Sequence of chain 1.A:
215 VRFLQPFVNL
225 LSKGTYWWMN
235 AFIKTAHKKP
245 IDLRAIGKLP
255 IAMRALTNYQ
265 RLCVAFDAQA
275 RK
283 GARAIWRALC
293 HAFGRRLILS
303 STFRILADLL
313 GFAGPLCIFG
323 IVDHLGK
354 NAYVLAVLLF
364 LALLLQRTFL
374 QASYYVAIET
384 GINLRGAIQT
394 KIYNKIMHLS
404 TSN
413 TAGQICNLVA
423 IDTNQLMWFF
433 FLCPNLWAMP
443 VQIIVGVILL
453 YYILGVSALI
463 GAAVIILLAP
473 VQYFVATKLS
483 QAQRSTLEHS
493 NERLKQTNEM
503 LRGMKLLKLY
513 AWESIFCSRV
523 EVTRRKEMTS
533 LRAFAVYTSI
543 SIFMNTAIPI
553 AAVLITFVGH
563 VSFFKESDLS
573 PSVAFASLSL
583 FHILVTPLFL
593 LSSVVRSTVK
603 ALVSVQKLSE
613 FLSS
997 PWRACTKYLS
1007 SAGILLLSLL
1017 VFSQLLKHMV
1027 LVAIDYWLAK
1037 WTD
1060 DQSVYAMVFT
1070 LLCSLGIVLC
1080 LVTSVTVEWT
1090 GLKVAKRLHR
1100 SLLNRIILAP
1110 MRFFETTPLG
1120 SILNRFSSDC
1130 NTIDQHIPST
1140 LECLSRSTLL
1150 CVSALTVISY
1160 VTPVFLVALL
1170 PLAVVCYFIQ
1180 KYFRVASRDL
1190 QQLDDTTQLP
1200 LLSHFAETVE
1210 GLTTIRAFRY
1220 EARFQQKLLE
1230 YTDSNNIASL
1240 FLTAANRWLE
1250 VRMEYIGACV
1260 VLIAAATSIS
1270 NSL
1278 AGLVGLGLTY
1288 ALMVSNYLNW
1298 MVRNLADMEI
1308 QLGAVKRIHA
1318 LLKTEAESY

This protein binds this small molecule.
Small molecule (SMILES): C[C@@H]1CC[C@@]2(OC1)O[C@H]1[C@@H](O)[C@H]3[C@@H]4CC[C@H]5C[C@@H](O[C@@H]6O[C@H](CO)[C@H](O[C@@H]7O[C@H](CO)[C@@H](O)[C@H](O[C@@H]8OC[C@@H](O)[C@H](O)[C@H]8O)[C@H]7O[C@@H]7O[C@H](CO)[C@H](O)[C@H](O[C@@H]8O[C@H](CO)[C@@H](O)[C@H](O)[C@H]8O)[C@H]7O)[C@H](O)[C@H]6O)[C@H](O)C[C@]5(C)[C@H]4CC[C@]3(C)[C@H]1[C@@H]2C

Binding-site contacts:
Ligand atom C18 contacts residue ASN547 of chain 1.A at 3.7 Å.
Ligand atom C83 contacts residue VAL587 of chain 1.A at 3.8 Å (hydrophobic).
Ligand atom C04 contacts residue VAL587 of chain 1.A at 3.8 Å (hydrophobic).
Ligand atom C17 contacts residue TRP1297 of chain 1.A at 3.6 Å (hydrophobic).
Ligand atom C81 contacts residue THR588 of chain 1.A at 3.2 Å.
Ligand atom C18 contacts residue PHE591 of chain 1.A at 3.7 Å (hydrophobic).
Ligand atom C17 contacts residue ASN547 of chain 1.A at 3.3 Å.
Ligand atom O33 contacts residue BJX1 of chain 1.B at 3.7 Å.
Ligand atom C04 contacts residue HIS584 of chain 1.A at 3.9 Å.
Ligand atom O25 contacts residue BJX1 of chain 1.B at 3.8 Å.
Ligand atom C10 contacts residue ASN547 of chain 1.A at 3.6 Å.
Ligand atom C56 contacts residue BJX1 of chain 1.B at 3.8 Å.
Ligand atom O77 contacts residue BJX1 of chain 1.B at 3.5 Å.
Ligand atom O62 contacts residue LYS602 of chain 1.A at 3.7 Å.
Ligand atom O82 contacts residue ASN547 of chain 1.A at 2.5 Å (h-bond).
Ligand atom O62 contacts residue ARG598 of chain 1.A at 3.8 Å.
Ligand atom O51 contacts residue TRP430 of chain 1.A at 3.3 Å.
Ligand atom O84 contacts residue TYR1294 of chain 1.A at 3.2 Å (h-bond).
Ligand atom O34 contacts residue BJX1 of chain 1.B at 3.6 Å.
Ligand atom C01 contacts residue LEU1027 of chain 1.A at 3.8 Å (hydrophobic).
Ligand atom C47 contacts residue TRP430 of chain 1.A at 3.6 Å (hydrophobic).
Ligand atom C85 contacts residue TYR1294 of chain 1.A at 3.5 Å (hydrophobic).
Ligand atom C21 contacts residue TRP1297 of chain 1.A at 3.9 Å (hydrophobic).
Ligand atom C85 contacts residue HIS584 of chain 1.A at 3.5 Å.
Ligand atom C15 contacts residue TRP1297 of chain 1.A at 3.8 Å (hydrophobic).
Ligand atom O54 contacts residue BJX1 of chain 1.B at 3.9 Å.
Ligand atom O79 contacts residue BJX1 of chain 1.B at 3.5 Å.
Ligand atom C80 contacts residue PHE591 of chain 1.A at 3.7 Å (hydrophobic).
Ligand atom C29 contacts residue BJX1 of chain 1.B at 3.6 Å.
Ligand atom C24 contacts residue PHE591 of chain 1.A at 3.6 Å (hydrophobic).
Ligand atom C83 contacts residue HIS584 of chain 1.A at 3.8 Å.
Ligand atom O64 contacts residue TRP430 of chain 1.A at 2.9 Å.
Ligand atom C81 contacts residue VAL587 of chain 1.A at 3.6 Å (hydrophobic).
Ligand atom C57 contacts residue TRP430 of chain 1.A at 3.6 Å (hydrophobic).
Ligand atom O42 contacts residue ASP1304 of chain 1.A at 3.1 Å (salt-bridge).
Ligand atom O33 contacts residue ARG1300 of chain 1.A at 3.6 Å.
Ligand atom C48 contacts residue TRP430 of chain 1.A at 3.9 Å (hydrophobic).
Ligand atom O51 contacts residue ASN426 of chain 1.A at 3.7 Å.
Ligand atom C41 contacts residue ASP1304 of chain 1.A at 3.7 Å.
Ligand atom O76 contacts residue BJX1 of chain 1.B at 2.9 Å.